The protein below binds the small molecule below.
Small molecule (SMILES): O=C(O)CCC(=O)C(=O)O

Binding-site contacts:
Ligand atom O1 contacts residue LYS40 of chain 3.C at 3.4 Å (salt-bridge).
Ligand atom O3 contacts residue ARG9 of chain 3.C at 3.6 Å.
Ligand atom O3 contacts residue PHE86 of chain 3.C at 3.8 Å.
Ligand atom C1 contacts residue ATP1 of chain 3.M at 3.4 Å.
Ligand atom C3 contacts residue LEU56 of chain 3.C at 4.1 Å (hydrophobic).
Ligand atom C1 contacts residue GLY41 of chain 3.C at 3.8 Å.
Ligand atom O4 contacts residue GLY87 of chain 3.C at 3.6 Å.
Ligand atom O3 contacts residue LYS58 of chain 3.C at 3.1 Å (salt-bridge).
Ligand atom C1 contacts residue GLY37 of chain 3.C at 3.3 Å.
Ligand atom O5 contacts residue MG1 of chain 3.K at 2.2 Å.
Ligand atom O4 contacts residue LEU56 of chain 3.C at 3.8 Å.
Ligand atom O5 contacts residue ATP1 of chain 3.M at 3.0 Å (h-bond).
Ligand atom O1 contacts residue ARG36 of chain 3.C at 3.7 Å.
Ligand atom O2 contacts residue ATP1 of chain 3.M at 2.8 Å (h-bond).
Ligand atom C5 contacts residue LYS58 of chain 3.C at 3.5 Å.
Ligand atom C3 contacts residue GLY41 of chain 3.C at 3.5 Å.
Ligand atom O4 contacts residue LYS58 of chain 3.C at 3.0 Å (salt-bridge).
Ligand atom C5 contacts residue GLY87 of chain 3.C at 3.6 Å.
Ligand atom C1 contacts residue GLN39 of chain 3.C at 3.3 Å.
Ligand atom O2 contacts residue GLN39 of chain 3.C at 2.7 Å (h-bond).
Ligand atom C3 contacts residue ILE42 of chain 3.C at 4.0 Å (hydrophobic).
Ligand atom O2 contacts residue GLU38 of chain 3.C at 3.3 Å (salt-bridge).
Ligand atom C5 contacts residue PHE86 of chain 3.C at 3.9 Å (hydrophobic).
Ligand atom O5 contacts residue GLY87 of chain 3.C at 3.1 Å (h-bond).
Ligand atom O2 contacts residue MG1 of chain 3.K at 2.0 Å.
Ligand atom O3 contacts residue GLY87 of chain 3.C at 3.7 Å.
Ligand atom O1 contacts residue MG1 of chain 3.K at 4.0 Å.
Ligand atom O2 contacts residue GLY37 of chain 3.C at 3.0 Å (h-bond).
Ligand atom C1 contacts residue MG1 of chain 3.K at 2.8 Å.
Ligand atom O1 contacts residue GLY41 of chain 3.C at 2.8 Å (h-bond).
Ligand atom O1 contacts residue GLY37 of chain 3.C at 3.0 Å (h-bond).
Ligand atom C4 contacts residue PHE86 of chain 3.C at 3.7 Å (hydrophobic).
Ligand atom O5 contacts residue PHE86 of chain 3.C at 3.4 Å.
Ligand atom C1 contacts residue LYS40 of chain 3.C at 4.0 Å.
Ligand atom C2 contacts residue MG1 of chain 3.K at 2.9 Å.
Ligand atom O5 contacts residue GLN39 of chain 3.C at 2.8 Å (h-bond).
Ligand atom O1 contacts residue GLN39 of chain 3.C at 3.9 Å.
Ligand atom C2 contacts residue GLN39 of chain 3.C at 3.3 Å.
Ligand atom C4 contacts residue ILE42 of chain 3.C at 3.9 Å (hydrophobic).
Ligand atom C2 contacts residue ATP1 of chain 3.M at 3.5 Å.

Sequence of chain 3.C:
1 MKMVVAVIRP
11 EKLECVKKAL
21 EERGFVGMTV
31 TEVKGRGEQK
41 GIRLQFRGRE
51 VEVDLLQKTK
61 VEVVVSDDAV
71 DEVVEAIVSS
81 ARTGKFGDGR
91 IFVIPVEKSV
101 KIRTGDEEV